Binding-site contacts:
Ligand atom C4 contacts residue ILE52 of chain 1.A at 4.1 Å (hydrophobic).
Ligand atom O21 contacts residue LEU55 of chain 1.A at 4.1 Å.
Ligand atom O2 contacts residue ILE52 of chain 1.A at 4.0 Å.
Ligand atom O2 contacts residue ALA254 of chain 1.A at 4.3 Å.
Ligand atom C6 contacts residue ARG251 of chain 1.A at 3.2 Å.
Ligand atom O2 contacts residue GLU250 of chain 1.A at 2.8 Å (salt-bridge).
Ligand atom C3 contacts residue ARG51 of chain 1.A at 3.8 Å.
Ligand atom C11 contacts residue LEU55 of chain 1.A at 4.5 Å (hydrophobic).
Ligand atom C5 contacts residue LEU55 of chain 1.A at 3.8 Å (hydrophobic).
Ligand atom O20 contacts residue GLU54 of chain 1.A at 3.8 Å.
Ligand atom C8 contacts residue MSE247 of chain 1.A at 3.8 Å.
Ligand atom C3 contacts residue ARG251 of chain 1.A at 3.9 Å.
Ligand atom C5 contacts residue ARG51 of chain 1.A at 3.5 Å.
Ligand atom C4 contacts residue ARG251 of chain 1.A at 4.4 Å.
Ligand atom C2 contacts residue ARG51 of chain 1.A at 4.3 Å.
Ligand atom C1 contacts residue ARG251 of chain 1.A at 3.7 Å.
Ligand atom C5 contacts residue ARG251 of chain 1.A at 4.0 Å.
Ligand atom C10 contacts residue ARG251 of chain 1.A at 3.8 Å.
Ligand atom C9 contacts residue ARG251 of chain 1.A at 3.7 Å.
Ligand atom C2 contacts residue ARG251 of chain 1.A at 3.7 Å.
Ligand atom C8 contacts residue ARG251 of chain 1.A at 4.0 Å.
Ligand atom O2 contacts residue ARG51 of chain 1.A at 3.8 Å.
Ligand atom C2 contacts residue GLU250 of chain 1.A at 3.4 Å.
Ligand atom O2 contacts residue ARG251 of chain 1.A at 4.2 Å.
Ligand atom C11 contacts residue ARG251 of chain 1.A at 3.0 Å.
Ligand atom C2 contacts residue MSE247 of chain 1.A at 4.1 Å.
Ligand atom O21 contacts residue ARG251 of chain 1.A at 2.2 Å (salt-bridge).
Ligand atom C1 contacts residue MSE247 of chain 1.A at 4.3 Å.
Ligand atom C3 contacts residue GLU250 of chain 1.A at 3.5 Å.
Ligand atom C4 contacts residue LEU55 of chain 1.A at 3.7 Å (hydrophobic).
Ligand atom O20 contacts residue ARG251 of chain 1.A at 4.1 Å.
Ligand atom C4 contacts residue ARG51 of chain 1.A at 3.0 Å.

Sequence of chain 1.A:
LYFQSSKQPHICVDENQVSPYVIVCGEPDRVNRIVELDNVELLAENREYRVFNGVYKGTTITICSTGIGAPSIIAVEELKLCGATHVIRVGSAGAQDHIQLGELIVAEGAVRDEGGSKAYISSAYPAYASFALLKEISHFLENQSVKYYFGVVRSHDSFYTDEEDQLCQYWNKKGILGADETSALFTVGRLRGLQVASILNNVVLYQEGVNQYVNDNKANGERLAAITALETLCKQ

This small molecule binds to this protein.
Small molecule (SMILES): O=C(O)c1cccc2cc(O)ccc12